This small molecule binds to this protein.
Small molecule (SMILES): CC(=O)N[C@H]1[C@H](O[C@H]2[C@H](O)[C@@H](NC(C)=O)CO[C@@H]2CO)O[C@H](CO)[C@@H](O)[C@@H]1O

Binding-site contacts:
Ligand atom C5 contacts residue ASN19 of chain 30.BA at 3.5 Å.
Ligand atom C3 contacts residue ASN19 of chain 30.BA at 4.0 Å.
Ligand atom C8 contacts residue TYR17 of chain 30.BA at 4.4 Å (hydrophobic).
Ligand atom O7 contacts residue ASN19 of chain 30.BA at 4.2 Å.
Ligand atom C7 contacts residue ASN19 of chain 30.BA at 3.8 Å.
Ligand atom O5 contacts residue ASN19 of chain 30.BA at 2.5 Å (h-bond).
Ligand atom C4 contacts residue ASN19 of chain 30.BA at 4.4 Å.
Ligand atom C1 contacts residue ASN19 of chain 30.BA at 1.6 Å.
Ligand atom C2 contacts residue ASN19 of chain 30.BA at 2.9 Å.
Ligand atom N2 contacts residue ASN19 of chain 30.BA at 3.2 Å (h-bond).

Sequence of chain 30.BA:
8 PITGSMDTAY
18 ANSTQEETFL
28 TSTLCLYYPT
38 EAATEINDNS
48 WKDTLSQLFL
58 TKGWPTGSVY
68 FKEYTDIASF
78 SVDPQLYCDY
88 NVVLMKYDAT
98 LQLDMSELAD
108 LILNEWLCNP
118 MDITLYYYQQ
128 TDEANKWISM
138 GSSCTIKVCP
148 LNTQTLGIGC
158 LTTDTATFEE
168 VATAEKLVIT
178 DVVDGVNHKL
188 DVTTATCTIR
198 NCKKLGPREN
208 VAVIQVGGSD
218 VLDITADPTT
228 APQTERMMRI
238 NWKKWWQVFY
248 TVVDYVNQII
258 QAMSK